Binding-site contacts:
Ligand atom C2 contacts residue ASN361 of chain 1.A at 2.6 Å.
Ligand atom C5 contacts residue ASN361 of chain 1.A at 3.7 Å.
Ligand atom C4 contacts residue ASN361 of chain 1.A at 4.1 Å.
Ligand atom O5 contacts residue ASN361 of chain 1.A at 2.4 Å (h-bond).
Ligand atom O4 contacts residue ASN361 of chain 1.A at 4.4 Å.
Ligand atom C1 contacts residue ASN361 of chain 1.A at 1.5 Å.
Ligand atom O6 contacts residue ASN361 of chain 1.A at 4.4 Å.
Ligand atom O7 contacts residue ASN361 of chain 1.A at 4.0 Å.
Ligand atom N2 contacts residue ASN361 of chain 1.A at 2.9 Å (h-bond).
Ligand atom C3 contacts residue ASN361 of chain 1.A at 3.9 Å.
Ligand atom C7 contacts residue ASN361 of chain 1.A at 3.8 Å.

Sequence of chain 1.A:
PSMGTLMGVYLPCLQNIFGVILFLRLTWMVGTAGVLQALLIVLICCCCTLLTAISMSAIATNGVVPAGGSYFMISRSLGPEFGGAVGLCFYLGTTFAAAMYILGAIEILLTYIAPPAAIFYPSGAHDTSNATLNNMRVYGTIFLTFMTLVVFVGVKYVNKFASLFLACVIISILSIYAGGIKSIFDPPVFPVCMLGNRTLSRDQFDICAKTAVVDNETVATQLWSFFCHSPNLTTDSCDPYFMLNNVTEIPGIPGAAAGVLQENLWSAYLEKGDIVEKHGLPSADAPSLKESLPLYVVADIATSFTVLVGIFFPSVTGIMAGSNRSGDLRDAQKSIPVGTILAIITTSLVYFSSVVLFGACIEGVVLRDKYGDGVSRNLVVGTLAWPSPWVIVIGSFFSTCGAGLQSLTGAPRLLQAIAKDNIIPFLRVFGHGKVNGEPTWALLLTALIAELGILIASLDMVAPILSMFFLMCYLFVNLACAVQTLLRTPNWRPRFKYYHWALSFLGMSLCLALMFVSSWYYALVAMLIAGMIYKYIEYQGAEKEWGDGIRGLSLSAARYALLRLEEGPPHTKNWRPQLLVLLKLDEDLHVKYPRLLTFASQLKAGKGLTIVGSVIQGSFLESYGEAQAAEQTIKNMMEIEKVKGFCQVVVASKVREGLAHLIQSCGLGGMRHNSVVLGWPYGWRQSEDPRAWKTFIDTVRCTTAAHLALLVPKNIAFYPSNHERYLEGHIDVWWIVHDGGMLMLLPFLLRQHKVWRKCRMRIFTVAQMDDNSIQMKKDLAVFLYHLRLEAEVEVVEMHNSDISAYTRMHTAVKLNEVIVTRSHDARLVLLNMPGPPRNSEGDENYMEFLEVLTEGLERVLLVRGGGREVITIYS

The protein below binds the small molecule below.
Small molecule (SMILES): CC(=O)N[C@H]1[C@H](O[C@H]2[C@H](O)[C@@H](NC(C)=O)CO[C@@H]2CO)O[C@H](CO)[C@@H](O)[C@@H]1O